Binding-site contacts:
Ligand atom C9 contacts residue GLU44 of chain 1.A at 4.0 Å.
Ligand atom N1 contacts residue GLU19 of chain 1.A at 2.8 Å (salt-bridge).
Ligand atom C3 contacts residue ASN47 of chain 1.A at 3.8 Å.
Ligand atom C1 contacts residue ASN47 of chain 1.A at 3.8 Å.
Ligand atom C12 contacts residue GLU44 of chain 1.A at 3.7 Å.
Ligand atom N2 contacts residue GLU19 of chain 1.A at 3.0 Å (salt-bridge).
Ligand atom C6 contacts residue ASN47 of chain 1.A at 4.4 Å.
Ligand atom C4 contacts residue ASN47 of chain 1.A at 4.4 Å.
Ligand atom C6 contacts residue GLU44 of chain 1.A at 4.2 Å.
Ligand atom C12 contacts residue CYS43 of chain 1.A at 4.1 Å (hydrophobic).
Ligand atom S1 contacts residue GLU44 of chain 1.A at 3.7 Å.
Ligand atom C8 contacts residue GLU44 of chain 1.A at 3.8 Å.
Ligand atom C5 contacts residue GLU19 of chain 1.A at 3.7 Å.
Ligand atom N1 contacts residue VAL51 of chain 1.A at 3.8 Å.
Ligand atom C5 contacts residue LEU48 of chain 1.A at 4.1 Å (hydrophobic).
Ligand atom C2 contacts residue ASN47 of chain 1.A at 3.8 Å.
Ligand atom C10 contacts residue GLU44 of chain 1.A at 4.2 Å.
Ligand atom C7 contacts residue GLU44 of chain 1.A at 3.9 Å.
Ligand atom N2 contacts residue LEU48 of chain 1.A at 3.4 Å.
Ligand atom C11 contacts residue GLU44 of chain 1.A at 3.9 Å.
Ligand atom C11 contacts residue CYS43 of chain 1.A at 3.9 Å (hydrophobic).

This protein binds this small molecule.
Small molecule (SMILES): [H]/N=C(/N)c1cc(C)c(-c2ccccc2)s1

Sequence of chain 1.A:
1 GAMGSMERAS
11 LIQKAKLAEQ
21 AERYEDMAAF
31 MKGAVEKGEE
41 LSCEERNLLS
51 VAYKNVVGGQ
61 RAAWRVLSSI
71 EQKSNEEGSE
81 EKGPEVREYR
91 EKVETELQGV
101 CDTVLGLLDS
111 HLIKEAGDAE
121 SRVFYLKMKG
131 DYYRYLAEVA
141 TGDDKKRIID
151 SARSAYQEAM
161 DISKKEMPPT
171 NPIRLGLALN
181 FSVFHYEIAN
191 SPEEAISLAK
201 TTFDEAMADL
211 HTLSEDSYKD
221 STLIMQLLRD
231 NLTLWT